Sequence of chain 1.B:
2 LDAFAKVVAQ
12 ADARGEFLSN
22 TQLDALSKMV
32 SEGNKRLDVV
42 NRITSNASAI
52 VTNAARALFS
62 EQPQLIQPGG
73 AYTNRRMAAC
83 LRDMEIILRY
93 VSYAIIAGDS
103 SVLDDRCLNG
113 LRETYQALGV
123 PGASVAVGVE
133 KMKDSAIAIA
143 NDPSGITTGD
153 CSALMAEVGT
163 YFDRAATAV

The protein below binds the small molecule below.
Small molecule (SMILES): C=CC1=C(C)/C(=C/c2[nH]c(/C=C3\N=C(/C=C4\NC(=O)C(C)=C4C=C)C(C)=C3CCC(=O)O)c(CCC(=O)O)c2C)NC1=O

Binding-site contacts:
Ligand atom C4D contacts residue ALA81 of chain 1.B at 3.7 Å (hydrophobic).
Ligand atom NA contacts residue ARG84 of chain 1.B at 2.9 Å (salt-bridge).
Ligand atom C1C contacts residue MEN72 of chain 1.B at 3.5 Å.
Ligand atom C4A contacts residue ASP85 of chain 1.B at 3.5 Å.
Ligand atom OC contacts residue LEU66 of chain 1.B at 3.5 Å.
Ligand atom CMB contacts residue LEU113 of chain 1.B at 3.6 Å (hydrophobic).
Ligand atom CAD contacts residue ALA81 of chain 1.B at 3.7 Å (hydrophobic).
Ligand atom C3D contacts residue ALA81 of chain 1.B at 3.4 Å (hydrophobic).
Ligand atom CMD contacts residue MEN72 of chain 1.B at 3.2 Å.
Ligand atom CAC contacts residue VAL127 of chain 1.B at 3.4 Å (hydrophobic).
Ligand atom C3C contacts residue CYS82 of chain 1.B at 3.0 Å (hydrophobic).
Ligand atom CBC contacts residue CYS82 of chain 1.B at 2.8 Å (hydrophobic).
Ligand atom CAB contacts residue ILE88 of chain 1.B at 3.7 Å (hydrophobic).
Ligand atom CAC contacts residue CYS82 of chain 1.B at 3.0 Å (hydrophobic).
Ligand atom C2A contacts residue ARG84 of chain 1.B at 3.5 Å.
Ligand atom C2A contacts residue LEU120 of chain 1.B at 3.7 Å (hydrophobic).
Ligand atom C4A contacts residue ARG84 of chain 1.B at 3.3 Å.
Ligand atom ND contacts residue ASP85 of chain 1.B at 2.8 Å (salt-bridge).
Ligand atom C4C contacts residue CYS82 of chain 1.B at 3.5 Å (hydrophobic).
Ligand atom CGA contacts residue ARG84 of chain 1.B at 3.6 Å.
Ligand atom NC contacts residue MEN72 of chain 1.B at 2.9 Å (h-bond).
Ligand atom C1D contacts residue ASP85 of chain 1.B at 3.7 Å.
Ligand atom CHB contacts residue ASP85 of chain 1.B at 3.4 Å.
Ligand atom O2A contacts residue ARG84 of chain 1.B at 2.6 Å (salt-bridge).
Ligand atom CAA contacts residue LEU120 of chain 1.B at 3.5 Å (hydrophobic).
Ligand atom CMC contacts residue LEU59 of chain 1.B at 3.5 Å (hydrophobic).
Ligand atom CMD contacts residue ARG78 of chain 1.B at 3.4 Å.
Ligand atom NA contacts residue ASP85 of chain 1.B at 2.9 Å (salt-bridge).
Ligand atom C1A contacts residue ARG84 of chain 1.B at 3.0 Å.
Ligand atom CHA contacts residue ARG84 of chain 1.B at 3.5 Å.
Ligand atom CBB contacts residue TYR92 of chain 1.B at 3.7 Å (hydrophobic).
Ligand atom CHD contacts residue CYS82 of chain 1.B at 3.5 Å (hydrophobic).
Ligand atom OC contacts residue ALA73 of chain 1.B at 3.6 Å.
Ligand atom CMC contacts residue LEU66 of chain 1.B at 3.5 Å (hydrophobic).
Ligand atom CHD contacts residue ASP85 of chain 1.B at 3.6 Å.
Ligand atom OC contacts residue MEN72 of chain 1.B at 3.2 Å.
Ligand atom CBB contacts residue ILE88 of chain 1.B at 3.5 Å (hydrophobic).
Ligand atom O2D contacts residue LEU120 of chain 1.B at 3.5 Å.
Ligand atom C3A contacts residue ARG84 of chain 1.B at 3.7 Å.
Ligand atom C2C contacts residue CYS82 of chain 1.B at 3.5 Å (hydrophobic).